This small molecule binds to this protein.
Small molecule (SMILES): CC(=O)N[C@@H]1[C@@H](O)[C@H](O)[C@@H](CO)O[C@H]1O

Sequence of chain 37.D:
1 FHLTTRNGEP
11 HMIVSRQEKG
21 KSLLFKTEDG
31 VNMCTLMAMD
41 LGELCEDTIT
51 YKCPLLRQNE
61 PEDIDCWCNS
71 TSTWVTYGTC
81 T

Binding-site contacts:
Ligand atom C3 contacts residue ASN75 of chain 37.C at 3.5 Å.
Ligand atom O6 contacts residue THR48 of chain 37.D at 4.0 Å.
Ligand atom C6 contacts residue NAG1 of chain 37.T at 3.4 Å.
Ligand atom O3 contacts residue NAG1 of chain 37.T at 2.4 Å (h-bond).
Ligand atom C6 contacts residue ASN75 of chain 37.C at 3.8 Å.
Ligand atom C8 contacts residue PHE98 of chain 37.C at 3.6 Å (hydrophobic).
Ligand atom C8 contacts residue ASN75 of chain 37.C at 3.0 Å.
Ligand atom O6 contacts residue NAG1 of chain 37.T at 4.1 Å.
Ligand atom C7 contacts residue ASN75 of chain 37.C at 2.8 Å.
Ligand atom O5 contacts residue THR48 of chain 37.D at 4.0 Å.
Ligand atom C1 contacts residue ASN75 of chain 37.C at 1.3 Å.
Ligand atom O5 contacts residue ASN75 of chain 37.C at 2.1 Å (h-bond).
Ligand atom C2 contacts residue ASN75 of chain 37.C at 2.6 Å.
Ligand atom N2 contacts residue ASN75 of chain 37.C at 3.0 Å (h-bond).
Ligand atom C3 contacts residue NAG1 of chain 37.T at 3.3 Å.
Ligand atom O7 contacts residue ASN75 of chain 37.C at 3.2 Å (h-bond).
Ligand atom O4 contacts residue NAG1 of chain 37.T at 1.6 Å.
Ligand atom O6 contacts residue ASN75 of chain 37.C at 3.8 Å.
Ligand atom C5 contacts residue ASN75 of chain 37.C at 3.2 Å.
Ligand atom C4 contacts residue NAG1 of chain 37.T at 2.9 Å.
Ligand atom C7 contacts residue MET126 of chain 37.C at 3.8 Å (hydrophobic).
Ligand atom O6 contacts residue GLU46 of chain 37.D at 3.8 Å.
Ligand atom O7 contacts residue MET126 of chain 37.C at 3.1 Å.
Ligand atom O6 contacts residue CYS45 of chain 37.D at 3.4 Å (h-bond).
Ligand atom C8 contacts residue MET126 of chain 37.C at 3.7 Å (hydrophobic).
Ligand atom C2 contacts residue NAG1 of chain 37.T at 4.1 Å.
Ligand atom C6 contacts residue CYS45 of chain 37.D at 4.4 Å (hydrophobic).
Ligand atom C4 contacts residue ASN75 of chain 37.C at 4.0 Å.
Ligand atom C6 contacts residue THR48 of chain 37.D at 4.4 Å.
Ligand atom C5 contacts residue NAG1 of chain 37.T at 3.7 Å.

Sequence of chain 37.C:
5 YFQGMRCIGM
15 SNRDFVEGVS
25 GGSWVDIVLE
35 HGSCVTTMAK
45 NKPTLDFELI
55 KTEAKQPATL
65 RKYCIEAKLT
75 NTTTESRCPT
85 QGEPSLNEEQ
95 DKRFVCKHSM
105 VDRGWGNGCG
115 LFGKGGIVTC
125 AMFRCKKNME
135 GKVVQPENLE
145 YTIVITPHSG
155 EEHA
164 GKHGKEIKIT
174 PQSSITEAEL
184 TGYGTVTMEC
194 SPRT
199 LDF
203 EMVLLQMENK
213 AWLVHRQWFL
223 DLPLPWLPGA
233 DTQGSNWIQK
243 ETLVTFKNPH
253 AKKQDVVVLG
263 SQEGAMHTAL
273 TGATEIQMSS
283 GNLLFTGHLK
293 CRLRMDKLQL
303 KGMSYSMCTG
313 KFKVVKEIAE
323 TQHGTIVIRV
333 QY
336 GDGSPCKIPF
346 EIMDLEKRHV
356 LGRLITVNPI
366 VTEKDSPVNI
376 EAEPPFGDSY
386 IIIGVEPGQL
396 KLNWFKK